A protein and the small-molecule ligand that binds it are described below.
Small molecule (SMILES): CC[C@H](C)[C@H](NC(=O)[C@H]([C@@H](C)CC)N(C)C(C)=O)C(=O)N[C@H](C(=O)N[C@@H](CC(C)C)[C@@H](O)C(C)(C)O)[C@@H](C)O

Binding-site contacts:
Ligand atom C contacts residue THR1 of chain 2.E at 1.4 Å.
Ligand atom C23 contacts residue GLU176 of chain 2.E at 3.2 Å.
Ligand atom C contacts residue PO41 of chain 2.Q at 3.0 Å.
Ligand atom O contacts residue LYS21 of chain 2.E at 2.9 Å (salt-bridge).
Ligand atom C contacts residue HIS125 of chain 2.D at 3.7 Å.
Ligand atom C24 contacts residue GLU176 of chain 2.E at 3.3 Å.
Ligand atom CD1 contacts residue TRP22 of chain 2.E at 3.4 Å (hydrophobic).
Ligand atom C14 contacts residue GLY50 of chain 2.E at 3.3 Å.
Ligand atom C22 contacts residue PO41 of chain 2.Q at 3.1 Å.
Ligand atom O contacts residue PO41 of chain 2.Q at 2.0 Å (h-bond).
Ligand atom CA contacts residue LYS21 of chain 2.E at 3.5 Å.
Ligand atom CN contacts residue TRP22 of chain 2.E at 3.4 Å (hydrophobic).
Ligand atom O contacts residue GLY50 of chain 2.E at 3.3 Å (h-bond).
Ligand atom CA contacts residue THR1 of chain 2.E at 2.4 Å.
Ligand atom CH3 contacts residue ASP110 of chain 2.D at 3.5 Å.
Ligand atom C15 contacts residue ALA52 of chain 2.E at 3.7 Å (hydrophobic).
Ligand atom CD1 contacts residue ALA123 of chain 2.D at 3.7 Å (hydrophobic).
Ligand atom N contacts residue THR1 of chain 2.E at 3.7 Å.
Ligand atom CG2 contacts residue THR20 of chain 2.E at 3.2 Å.
Ligand atom CG2 contacts residue LYS21 of chain 2.E at 3.6 Å.
Ligand atom C23 contacts residue PO41 of chain 2.Q at 3.1 Å.
Ligand atom C20 contacts residue ILE48 of chain 2.E at 3.5 Å (hydrophobic).
Ligand atom O contacts residue HIS125 of chain 2.D at 3.0 Å (h-bond).
Ligand atom C24 contacts residue THR1 of chain 2.E at 3.3 Å.
Ligand atom O contacts residue THR1 of chain 2.E at 2.2 Å (h-bond).
Ligand atom O contacts residue ALA52 of chain 2.E at 3.0 Å (h-bond).
Ligand atom O contacts residue SER51 of chain 2.E at 3.5 Å.
Ligand atom C24 contacts residue LEU19 of chain 2.E at 3.3 Å (hydrophobic).
Ligand atom N contacts residue GLY50 of chain 2.E at 3.3 Å (h-bond).
Ligand atom CA contacts residue GLY50 of chain 2.E at 3.7 Å.
Ligand atom C14 contacts residue THR1 of chain 2.E at 2.9 Å.
Ligand atom CA contacts residue LYS37 of chain 2.E at 3.7 Å.
Ligand atom CD1 contacts residue GLN129 of chain 2.D at 3.7 Å.
Ligand atom O contacts residue THR20 of chain 2.E at 3.6 Å.
Ligand atom N contacts residue LYS21 of chain 2.E at 3.2 Å (salt-bridge).
Ligand atom O6 contacts residue PO41 of chain 2.Q at 2.9 Å (h-bond).
Ligand atom CA contacts residue GLY50 of chain 2.E at 3.6 Å.
Ligand atom C23 contacts residue THR1 of chain 2.E at 1.3 Å.
Ligand atom C22 contacts residue THR1 of chain 2.E at 2.5 Å.
Ligand atom CH3 contacts residue TRP22 of chain 2.E at 3.7 Å (hydrophobic).

Sequence of chain 2.D:
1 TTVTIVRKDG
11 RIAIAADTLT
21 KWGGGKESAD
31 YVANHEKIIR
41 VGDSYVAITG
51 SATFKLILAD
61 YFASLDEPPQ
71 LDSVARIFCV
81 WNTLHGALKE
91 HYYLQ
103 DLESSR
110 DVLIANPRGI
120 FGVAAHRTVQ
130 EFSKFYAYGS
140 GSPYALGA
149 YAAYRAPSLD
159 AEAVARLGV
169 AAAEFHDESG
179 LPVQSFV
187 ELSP

Sequence of chain 2.E:
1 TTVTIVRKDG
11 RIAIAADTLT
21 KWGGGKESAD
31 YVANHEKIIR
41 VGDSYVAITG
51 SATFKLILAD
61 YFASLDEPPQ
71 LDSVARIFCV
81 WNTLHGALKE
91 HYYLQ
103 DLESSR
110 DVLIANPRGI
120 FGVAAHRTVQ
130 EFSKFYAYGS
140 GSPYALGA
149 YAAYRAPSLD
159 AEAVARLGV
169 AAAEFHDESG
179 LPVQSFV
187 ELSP